Sequence of chain 1.C:
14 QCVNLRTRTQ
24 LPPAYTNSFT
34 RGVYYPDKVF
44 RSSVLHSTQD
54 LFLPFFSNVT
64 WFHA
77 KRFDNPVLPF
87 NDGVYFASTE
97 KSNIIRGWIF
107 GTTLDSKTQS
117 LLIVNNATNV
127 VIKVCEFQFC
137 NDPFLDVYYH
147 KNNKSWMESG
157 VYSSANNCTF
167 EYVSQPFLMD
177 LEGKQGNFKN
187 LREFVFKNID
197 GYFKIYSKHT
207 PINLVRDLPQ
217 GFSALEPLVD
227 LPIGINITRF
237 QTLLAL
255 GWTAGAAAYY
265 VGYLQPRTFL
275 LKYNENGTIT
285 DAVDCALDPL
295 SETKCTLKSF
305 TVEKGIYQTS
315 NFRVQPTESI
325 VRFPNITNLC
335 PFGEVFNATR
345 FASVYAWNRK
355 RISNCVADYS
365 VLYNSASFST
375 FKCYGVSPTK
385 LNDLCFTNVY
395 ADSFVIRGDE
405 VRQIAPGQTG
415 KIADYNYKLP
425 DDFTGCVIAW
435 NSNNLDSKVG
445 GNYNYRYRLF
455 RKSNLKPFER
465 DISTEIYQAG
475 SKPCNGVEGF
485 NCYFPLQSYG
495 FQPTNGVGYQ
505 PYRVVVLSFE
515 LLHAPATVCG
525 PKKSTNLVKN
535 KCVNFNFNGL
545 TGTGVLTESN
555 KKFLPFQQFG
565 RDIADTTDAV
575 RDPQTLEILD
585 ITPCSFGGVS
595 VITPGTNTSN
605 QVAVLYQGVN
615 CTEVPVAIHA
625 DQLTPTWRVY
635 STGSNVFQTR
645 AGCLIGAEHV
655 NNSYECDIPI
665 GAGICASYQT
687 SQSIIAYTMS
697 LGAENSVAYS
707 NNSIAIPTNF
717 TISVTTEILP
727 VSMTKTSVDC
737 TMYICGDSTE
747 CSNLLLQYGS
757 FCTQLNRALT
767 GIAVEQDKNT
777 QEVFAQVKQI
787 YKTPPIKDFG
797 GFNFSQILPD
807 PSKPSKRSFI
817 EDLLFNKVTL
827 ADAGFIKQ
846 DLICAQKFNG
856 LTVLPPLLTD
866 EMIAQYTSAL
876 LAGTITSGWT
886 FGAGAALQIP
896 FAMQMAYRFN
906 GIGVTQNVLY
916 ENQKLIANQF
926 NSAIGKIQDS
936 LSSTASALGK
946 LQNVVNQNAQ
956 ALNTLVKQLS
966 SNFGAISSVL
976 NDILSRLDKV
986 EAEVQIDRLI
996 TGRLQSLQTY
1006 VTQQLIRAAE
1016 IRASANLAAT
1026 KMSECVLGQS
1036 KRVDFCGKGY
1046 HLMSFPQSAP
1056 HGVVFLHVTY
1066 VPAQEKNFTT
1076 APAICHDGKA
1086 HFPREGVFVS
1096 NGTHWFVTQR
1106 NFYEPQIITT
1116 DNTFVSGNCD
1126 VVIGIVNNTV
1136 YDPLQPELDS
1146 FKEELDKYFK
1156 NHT

This protein binds this small molecule.
Small molecule (SMILES): CC(=O)N[C@H]1[C@H](O[C@H]2[C@H](O)[C@@H](NC(C)=O)CO[C@@H]2CO)O[C@H](CO)[C@@H](O[C@H]2O[C@H](CO)[C@@H](O)[C@H](O)[C@@H]2O)[C@@H]1O

Sequence of chain 1.B:
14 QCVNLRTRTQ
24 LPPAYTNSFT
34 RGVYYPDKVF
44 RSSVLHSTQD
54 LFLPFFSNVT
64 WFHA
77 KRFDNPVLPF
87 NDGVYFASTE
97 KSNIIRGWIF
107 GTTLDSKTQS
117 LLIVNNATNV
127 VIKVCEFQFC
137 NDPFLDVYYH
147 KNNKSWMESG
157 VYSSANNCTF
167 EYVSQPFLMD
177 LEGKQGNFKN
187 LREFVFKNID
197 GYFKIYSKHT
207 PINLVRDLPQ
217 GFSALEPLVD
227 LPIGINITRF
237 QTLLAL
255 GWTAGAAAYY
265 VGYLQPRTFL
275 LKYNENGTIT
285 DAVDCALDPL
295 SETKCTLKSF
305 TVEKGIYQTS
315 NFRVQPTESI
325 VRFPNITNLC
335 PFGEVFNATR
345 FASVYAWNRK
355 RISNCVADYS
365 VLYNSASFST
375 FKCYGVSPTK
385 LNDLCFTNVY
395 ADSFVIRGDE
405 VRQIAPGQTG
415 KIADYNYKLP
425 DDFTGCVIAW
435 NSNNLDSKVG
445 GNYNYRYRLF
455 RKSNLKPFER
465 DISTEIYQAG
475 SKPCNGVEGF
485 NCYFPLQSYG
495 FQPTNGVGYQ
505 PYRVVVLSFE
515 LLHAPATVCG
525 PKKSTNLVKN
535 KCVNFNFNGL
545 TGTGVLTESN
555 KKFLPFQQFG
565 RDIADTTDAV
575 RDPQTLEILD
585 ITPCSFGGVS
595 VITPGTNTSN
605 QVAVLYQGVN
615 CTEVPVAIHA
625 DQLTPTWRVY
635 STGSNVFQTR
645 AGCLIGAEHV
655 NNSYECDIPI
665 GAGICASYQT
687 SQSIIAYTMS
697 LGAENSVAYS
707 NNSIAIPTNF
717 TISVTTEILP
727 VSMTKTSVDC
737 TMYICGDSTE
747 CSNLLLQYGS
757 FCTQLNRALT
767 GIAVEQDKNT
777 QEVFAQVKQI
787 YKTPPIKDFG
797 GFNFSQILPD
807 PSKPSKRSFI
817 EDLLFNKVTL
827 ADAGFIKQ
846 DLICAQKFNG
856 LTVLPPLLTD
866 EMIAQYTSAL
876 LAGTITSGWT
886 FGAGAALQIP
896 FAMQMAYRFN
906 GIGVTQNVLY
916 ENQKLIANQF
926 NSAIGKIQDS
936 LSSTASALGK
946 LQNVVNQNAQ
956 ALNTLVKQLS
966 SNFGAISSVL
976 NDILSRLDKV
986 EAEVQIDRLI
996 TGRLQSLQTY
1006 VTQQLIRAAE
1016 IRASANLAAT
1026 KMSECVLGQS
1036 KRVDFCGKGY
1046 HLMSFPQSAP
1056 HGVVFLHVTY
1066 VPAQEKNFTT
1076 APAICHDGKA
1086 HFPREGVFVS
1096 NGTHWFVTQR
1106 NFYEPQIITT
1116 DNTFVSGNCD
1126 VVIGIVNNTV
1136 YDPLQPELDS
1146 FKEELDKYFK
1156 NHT

Binding-site contacts:
Ligand atom C5 contacts residue ASN163 of chain 1.C at 3.7 Å.
Ligand atom O6 contacts residue ASN162 of chain 1.C at 3.4 Å (h-bond).
Ligand atom C8 contacts residue ILE466 of chain 1.B at 4.0 Å (hydrophobic).
Ligand atom C4 contacts residue ASN163 of chain 1.C at 4.3 Å.
Ligand atom O7 contacts residue ASN163 of chain 1.C at 3.2 Å (h-bond).
Ligand atom N2 contacts residue ILE466 of chain 1.B at 4.4 Å.
Ligand atom C7 contacts residue ASN163 of chain 1.C at 3.6 Å.
Ligand atom C1 contacts residue ASN163 of chain 1.C at 1.5 Å.
Ligand atom C6 contacts residue ASN162 of chain 1.C at 3.7 Å.
Ligand atom N2 contacts residue ASN163 of chain 1.C at 3.0 Å (h-bond).
Ligand atom O5 contacts residue ASN162 of chain 1.C at 3.5 Å (h-bond).
Ligand atom C5 contacts residue ASN162 of chain 1.C at 4.3 Å.
Ligand atom C2 contacts residue ASN163 of chain 1.C at 2.5 Å.
Ligand atom O5 contacts residue ASN163 of chain 1.C at 2.4 Å (h-bond).
Ligand atom C3 contacts residue ASN163 of chain 1.C at 3.8 Å.